Binding-site contacts:
Ligand atom CAV contacts residue GLY27 of chain 1.B at 3.2 Å.
Ligand atom CBH contacts residue GLY48 of chain 1.A at 3.7 Å.
Ligand atom OAS contacts residue ILE50 of chain 1.A at 3.2 Å.
Ligand atom CBM contacts residue ASN25 of chain 1.B at 3.0 Å.
Ligand atom CAL contacts residue GLY27 of chain 1.A at 3.3 Å.
Ligand atom CBK contacts residue GLY27 of chain 1.A at 3.8 Å.
Ligand atom OAG contacts residue ASP30 of chain 1.B at 2.8 Å (salt-bridge).
Ligand atom CAR contacts residue PRO81 of chain 1.B at 3.6 Å (hydrophobic).
Ligand atom OAS contacts residue ILE84 of chain 1.B at 3.5 Å.
Ligand atom NBD contacts residue GLY27 of chain 1.A at 3.3 Å (h-bond).
Ligand atom OAT contacts residue GLY49 of chain 1.B at 3.1 Å.
Ligand atom CAA contacts residue ILE50 of chain 1.B at 3.7 Å (hydrophobic).
Ligand atom CAF contacts residue GLY48 of chain 1.B at 3.3 Å.
Ligand atom OBB contacts residue ASN25 of chain 1.B at 2.8 Å (h-bond).
Ligand atom CBL contacts residue GLY48 of chain 1.A at 3.5 Å.
Ligand atom OBB contacts residue ASN25 of chain 1.A at 2.8 Å (h-bond).
Ligand atom OBP contacts residue PRO81 of chain 1.B at 3.1 Å.
Ligand atom CBQ contacts residue PRO81 of chain 1.B at 3.7 Å (hydrophobic).
Ligand atom CAZ contacts residue GLY27 of chain 1.B at 3.4 Å.
Ligand atom OAB contacts residue ASP30 of chain 1.A at 3.2 Å (salt-bridge).
Ligand atom CAI contacts residue GLY48 of chain 1.B at 2.9 Å.
Ligand atom CAC contacts residue ALA28 of chain 1.A at 3.6 Å (hydrophobic).
Ligand atom CAR contacts residue VAL82 of chain 1.B at 3.5 Å (hydrophobic).
Ligand atom OAT contacts residue ILE50 of chain 1.A at 3.4 Å.
Ligand atom OBP contacts residue VAL82 of chain 1.B at 3.6 Å.
Ligand atom CAX contacts residue VAL82 of chain 1.A at 3.7 Å (hydrophobic).
Ligand atom OBJ contacts residue ASP29 of chain 1.A at 2.7 Å (salt-bridge).
Ligand atom CAC contacts residue ASP30 of chain 1.A at 3.5 Å.
Ligand atom CAH contacts residue ASP30 of chain 1.B at 3.0 Å.
Ligand atom CBI contacts residue ASP29 of chain 1.A at 3.6 Å.
Ligand atom CAJ contacts residue VAL82 of chain 1.B at 3.4 Å (hydrophobic).
Ligand atom CBA contacts residue ASN25 of chain 1.A at 3.6 Å.
Ligand atom CBN contacts residue GLY48 of chain 1.A at 3.5 Å.
Ligand atom CAE contacts residue PRO81 of chain 1.B at 3.3 Å (hydrophobic).
Ligand atom OBJ contacts residue ALA28 of chain 1.A at 3.4 Å.
Ligand atom CBK contacts residue ASP29 of chain 1.A at 3.3 Å.
Ligand atom OBO contacts residue GLY48 of chain 1.A at 3.3 Å (h-bond).
Ligand atom CBQ contacts residue GLY48 of chain 1.A at 3.5 Å.
Ligand atom CAH contacts residue ILE47 of chain 1.B at 3.6 Å (hydrophobic).
Ligand atom OAB contacts residue ASP29 of chain 1.A at 3.5 Å (salt-bridge).

Sequence of chain 1.B:
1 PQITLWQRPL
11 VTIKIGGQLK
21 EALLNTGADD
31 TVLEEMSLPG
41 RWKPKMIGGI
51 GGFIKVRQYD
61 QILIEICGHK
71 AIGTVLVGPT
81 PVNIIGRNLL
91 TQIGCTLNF

Sequence of chain 1.A:
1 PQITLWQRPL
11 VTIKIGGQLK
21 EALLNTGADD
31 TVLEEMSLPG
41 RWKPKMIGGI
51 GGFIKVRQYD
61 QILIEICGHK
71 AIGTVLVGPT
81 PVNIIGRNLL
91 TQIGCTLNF

The protein below binds the small molecule below.
Small molecule (SMILES): COc1ccc(C[C@H](NC(=O)O[C@H]2CCO[C@H]3OC[C@H](O)[C@H]32)[C@H](O)CN(CC(C)C)S(=O)(=O)c2ccc(OC)cc2)cc1